A protein and the small-molecule ligand that binds it are described below.
Small molecule (SMILES): CC(=O)N[C@@H]1[C@@H](O)[C@H](O)[C@@H](CO)O[C@H]1O

Binding-site contacts:
Ligand atom O7 contacts residue LEU922 of chain 1.B at 4.1 Å.
Ligand atom C5 contacts residue GLN926 of chain 1.B at 4.3 Å.
Ligand atom C4 contacts residue ASN717 of chain 1.B at 4.2 Å.
Ligand atom C3 contacts residue ASN717 of chain 1.B at 3.8 Å.
Ligand atom C6 contacts residue GLN926 of chain 1.B at 3.9 Å.
Ligand atom O5 contacts residue ASN717 of chain 1.B at 2.4 Å (h-bond).
Ligand atom N2 contacts residue ASN717 of chain 1.B at 2.9 Å (h-bond).
Ligand atom C5 contacts residue ASN717 of chain 1.B at 3.7 Å.
Ligand atom C1 contacts residue ASN717 of chain 1.B at 1.4 Å.
Ligand atom O6 contacts residue GLN926 of chain 1.B at 3.1 Å (h-bond).
Ligand atom C5 contacts residue LEU922 of chain 1.B at 4.0 Å (hydrophobic).
Ligand atom O5 contacts residue GLN926 of chain 1.B at 4.5 Å.
Ligand atom O4 contacts residue LEU922 of chain 1.B at 4.1 Å.
Ligand atom C1 contacts residue GLN1071 of chain 1.B at 3.6 Å.
Ligand atom C2 contacts residue ASN717 of chain 1.B at 2.5 Å.
Ligand atom C7 contacts residue ASN717 of chain 1.B at 3.5 Å.
Ligand atom C2 contacts residue GLN1071 of chain 1.B at 3.9 Å.
Ligand atom O5 contacts residue GLN1071 of chain 1.B at 3.8 Å.
Ligand atom C6 contacts residue LEU922 of chain 1.B at 4.0 Å (hydrophobic).
Ligand atom C1 contacts residue LEU922 of chain 1.B at 4.5 Å (hydrophobic).
Ligand atom O7 contacts residue ASN717 of chain 1.B at 3.8 Å.
Ligand atom N2 contacts residue GLN1071 of chain 1.B at 4.4 Å.

Sequence of chain 1.B:
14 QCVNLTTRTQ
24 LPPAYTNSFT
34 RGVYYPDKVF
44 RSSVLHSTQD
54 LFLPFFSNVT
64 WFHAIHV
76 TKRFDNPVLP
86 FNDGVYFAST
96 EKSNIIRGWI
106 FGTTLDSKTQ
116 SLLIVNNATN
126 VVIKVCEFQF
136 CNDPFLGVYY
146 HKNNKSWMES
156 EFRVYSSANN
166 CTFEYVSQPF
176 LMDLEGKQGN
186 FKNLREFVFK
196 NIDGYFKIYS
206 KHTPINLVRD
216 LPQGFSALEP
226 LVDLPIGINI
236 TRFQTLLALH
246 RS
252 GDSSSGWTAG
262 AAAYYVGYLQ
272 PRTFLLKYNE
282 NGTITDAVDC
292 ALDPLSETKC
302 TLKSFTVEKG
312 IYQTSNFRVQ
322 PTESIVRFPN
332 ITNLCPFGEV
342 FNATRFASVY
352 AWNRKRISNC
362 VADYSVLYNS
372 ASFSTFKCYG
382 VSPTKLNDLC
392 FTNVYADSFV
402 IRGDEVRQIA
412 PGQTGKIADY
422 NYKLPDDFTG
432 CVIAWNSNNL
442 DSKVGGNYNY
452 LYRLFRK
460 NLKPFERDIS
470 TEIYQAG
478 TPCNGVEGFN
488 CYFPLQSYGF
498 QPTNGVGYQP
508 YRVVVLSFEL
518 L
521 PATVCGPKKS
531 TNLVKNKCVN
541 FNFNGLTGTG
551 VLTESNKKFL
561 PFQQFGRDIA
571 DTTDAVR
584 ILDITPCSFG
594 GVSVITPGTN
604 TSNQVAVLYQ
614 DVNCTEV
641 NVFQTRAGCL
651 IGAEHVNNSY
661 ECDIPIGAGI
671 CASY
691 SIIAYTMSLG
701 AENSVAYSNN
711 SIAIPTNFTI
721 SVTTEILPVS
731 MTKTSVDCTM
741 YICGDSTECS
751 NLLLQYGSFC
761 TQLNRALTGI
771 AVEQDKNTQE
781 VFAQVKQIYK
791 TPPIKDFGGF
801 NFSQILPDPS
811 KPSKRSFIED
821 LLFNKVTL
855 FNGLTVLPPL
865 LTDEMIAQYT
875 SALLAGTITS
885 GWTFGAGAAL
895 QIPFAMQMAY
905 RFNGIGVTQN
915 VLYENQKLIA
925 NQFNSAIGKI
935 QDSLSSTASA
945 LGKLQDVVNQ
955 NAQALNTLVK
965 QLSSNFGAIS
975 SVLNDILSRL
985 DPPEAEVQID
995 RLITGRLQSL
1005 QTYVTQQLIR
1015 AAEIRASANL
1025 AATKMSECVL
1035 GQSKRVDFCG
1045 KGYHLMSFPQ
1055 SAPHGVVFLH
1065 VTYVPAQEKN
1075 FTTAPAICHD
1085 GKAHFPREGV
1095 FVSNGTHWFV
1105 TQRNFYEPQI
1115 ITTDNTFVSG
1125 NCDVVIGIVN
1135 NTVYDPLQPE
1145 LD